The small molecule below binds the protein below.
Small molecule (SMILES): NC(=O)N1N=Cc2ccccc2B1O

Sequence of chain 2.A:
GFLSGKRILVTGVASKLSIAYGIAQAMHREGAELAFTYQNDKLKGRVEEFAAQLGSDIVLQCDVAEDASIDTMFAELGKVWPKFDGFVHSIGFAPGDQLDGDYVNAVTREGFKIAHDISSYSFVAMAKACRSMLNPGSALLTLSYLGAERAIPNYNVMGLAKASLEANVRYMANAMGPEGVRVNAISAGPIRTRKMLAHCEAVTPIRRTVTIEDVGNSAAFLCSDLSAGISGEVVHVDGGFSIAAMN

Binding-site contacts:
Ligand atom O2X contacts residue GLY136 of chain 2.A at 3.2 Å.
Ligand atom O1X contacts residue TYR199 of chain 2.A at 2.7 Å (h-bond).
Ligand atom C6X contacts residue TYR199 of chain 2.A at 4.0 Å (hydrophobic).
Ligand atom O2X contacts residue MET202 of chain 2.A at 4.1 Å.
Ligand atom C7X contacts residue NAD1 of chain 2.C at 3.4 Å.
Ligand atom O1X contacts residue NAD1 of chain 2.C at 2.3 Å (h-bond).
Ligand atom O2X contacts residue LYS206 of chain 2.A at 4.2 Å.
Ligand atom C9X contacts residue GLY136 of chain 2.A at 3.6 Å.
Ligand atom N3X contacts residue GLY136 of chain 2.A at 2.9 Å (h-bond).
Ligand atom C9X contacts residue NAD1 of chain 2.C at 3.1 Å.
Ligand atom C6X contacts residue NAD1 of chain 2.C at 3.4 Å.
Ligand atom C5X contacts residue TYR199 of chain 2.A at 3.3 Å (hydrophobic).
Ligand atom C2X contacts residue NAD1 of chain 2.C at 3.9 Å.
Ligand atom O2X contacts residue PHE137 of chain 2.A at 3.8 Å.
Ligand atom N2X contacts residue NAD1 of chain 2.C at 2.4 Å (h-bond).
Ligand atom O1X contacts residue MET202 of chain 2.A at 3.5 Å.
Ligand atom C9X contacts residue PHE137 of chain 2.A at 4.5 Å (hydrophobic).
Ligand atom B1X contacts residue LYS206 of chain 2.A at 4.1 Å.
Ligand atom C4X contacts residue TYR199 of chain 2.A at 3.9 Å (hydrophobic).
Ligand atom B1X contacts residue TYR199 of chain 2.A at 3.8 Å.
Ligand atom C1X contacts residue NAD1 of chain 2.C at 3.5 Å.
Ligand atom B1X contacts residue NAD1 of chain 2.C at 1.5 Å.
Ligand atom C4X contacts residue NAD1 of chain 2.C at 2.5 Å.
Ligand atom C5X contacts residue TYR189 of chain 2.A at 3.9 Å (hydrophobic).
Ligand atom O2X contacts residue NAD1 of chain 2.C at 3.0 Å (h-bond).
Ligand atom N3X contacts residue NAD1 of chain 2.C at 4.1 Å.
Ligand atom C8X contacts residue NAD1 of chain 2.C at 3.3 Å.
Ligand atom C5X contacts residue NAD1 of chain 2.C at 3.2 Å.
Ligand atom N1X contacts residue NAD1 of chain 2.C at 3.5 Å (h-bond).
Ligand atom O1X contacts residue LYS206 of chain 2.A at 3.4 Å.
Ligand atom N3X contacts residue PHE137 of chain 2.A at 4.3 Å.
Ligand atom C6X contacts residue TYR189 of chain 2.A at 3.5 Å (hydrophobic).